Binding-site contacts:
Ligand atom O7 contacts residue ASN415 of chain 1.F at 3.2 Å (h-bond).
Ligand atom C2 contacts residue ASN415 of chain 1.F at 2.5 Å.
Ligand atom C5 contacts residue ASN415 of chain 1.F at 3.7 Å.
Ligand atom N2 contacts residue ASN415 of chain 1.F at 2.9 Å (h-bond).
Ligand atom C3 contacts residue ASN415 of chain 1.F at 3.8 Å.
Ligand atom C7 contacts residue ASN415 of chain 1.F at 3.2 Å.
Ligand atom C4 contacts residue ASN415 of chain 1.F at 4.2 Å.
Ligand atom O5 contacts residue ASN415 of chain 1.F at 2.4 Å (h-bond).
Ligand atom C8 contacts residue ASN415 of chain 1.F at 4.4 Å.
Ligand atom C1 contacts residue ASN415 of chain 1.F at 1.4 Å.
Ligand atom C8 contacts residue TRP577 of chain 1.F at 3.7 Å (hydrophobic).
Ligand atom C8 contacts residue PHE268 of chain 1.F at 3.7 Å (hydrophobic).
Ligand atom C8 contacts residue ILE419 of chain 1.F at 4.3 Å (hydrophobic).

The protein below binds the small molecule below.
Small molecule (SMILES): CC(=O)N[C@@H]1[C@@H](O)[C@H](O)[C@@H](CO)O[C@H]1O

Sequence of chain 1.F:
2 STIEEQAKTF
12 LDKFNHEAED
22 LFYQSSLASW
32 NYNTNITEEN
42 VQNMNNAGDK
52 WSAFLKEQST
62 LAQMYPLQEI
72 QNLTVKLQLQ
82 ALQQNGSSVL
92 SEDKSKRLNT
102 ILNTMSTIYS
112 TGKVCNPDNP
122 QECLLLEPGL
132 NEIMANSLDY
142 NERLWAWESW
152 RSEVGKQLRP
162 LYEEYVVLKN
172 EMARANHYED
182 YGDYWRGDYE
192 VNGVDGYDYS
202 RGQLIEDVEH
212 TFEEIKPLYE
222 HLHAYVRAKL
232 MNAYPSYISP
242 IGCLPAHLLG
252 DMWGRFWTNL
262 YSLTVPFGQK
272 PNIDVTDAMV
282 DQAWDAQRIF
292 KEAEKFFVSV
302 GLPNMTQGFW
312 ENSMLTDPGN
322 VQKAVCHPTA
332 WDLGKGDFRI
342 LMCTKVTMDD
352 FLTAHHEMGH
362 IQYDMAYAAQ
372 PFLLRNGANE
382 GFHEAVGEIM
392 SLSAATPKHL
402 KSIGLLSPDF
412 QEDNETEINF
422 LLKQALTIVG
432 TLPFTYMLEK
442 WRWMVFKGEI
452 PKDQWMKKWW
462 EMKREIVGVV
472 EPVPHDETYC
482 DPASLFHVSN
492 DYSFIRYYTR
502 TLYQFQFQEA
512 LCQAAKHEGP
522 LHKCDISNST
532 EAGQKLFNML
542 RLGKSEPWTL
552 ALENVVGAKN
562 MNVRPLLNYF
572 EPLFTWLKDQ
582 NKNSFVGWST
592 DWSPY